Sequence of chain 1.C:
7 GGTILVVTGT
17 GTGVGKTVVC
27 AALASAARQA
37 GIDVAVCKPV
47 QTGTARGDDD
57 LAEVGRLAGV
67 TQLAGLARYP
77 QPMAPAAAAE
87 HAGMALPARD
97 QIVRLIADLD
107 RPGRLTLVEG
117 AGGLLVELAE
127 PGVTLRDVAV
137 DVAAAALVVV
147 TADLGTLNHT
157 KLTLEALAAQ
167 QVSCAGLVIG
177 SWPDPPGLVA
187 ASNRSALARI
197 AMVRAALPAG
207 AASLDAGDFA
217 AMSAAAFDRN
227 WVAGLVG

Sequence of chain 1.D:
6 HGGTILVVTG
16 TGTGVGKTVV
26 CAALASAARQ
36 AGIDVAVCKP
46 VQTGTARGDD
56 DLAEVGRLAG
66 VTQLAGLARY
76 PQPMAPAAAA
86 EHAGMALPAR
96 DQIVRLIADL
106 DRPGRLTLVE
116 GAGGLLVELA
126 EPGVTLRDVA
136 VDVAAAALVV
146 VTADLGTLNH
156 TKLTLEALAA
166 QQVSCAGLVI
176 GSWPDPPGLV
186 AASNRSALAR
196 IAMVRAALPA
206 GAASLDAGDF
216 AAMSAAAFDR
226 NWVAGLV

Binding-site contacts:
Ligand atom C01 contacts residue PRO81 of chain 1.D at 3.5 Å (hydrophobic).
Ligand atom C01 contacts residue VAL122 of chain 1.D at 3.3 Å (hydrophobic).
Ligand atom C12 contacts residue KUD1 of chain 1.Q at 0.3 Å.
Ligand atom C10 contacts residue KUD1 of chain 1.Q at 1.0 Å.
Ligand atom C06 contacts residue ALA117 of chain 1.D at 3.3 Å (hydrophobic).
Ligand atom C04 contacts residue LEU150 of chain 1.C at 3.4 Å (hydrophobic).
Ligand atom C02 contacts residue SO41 of chain 1.P at 3.0 Å.
Ligand atom C06 contacts residue KUD1 of chain 1.Q at 0.1 Å.
Ligand atom O15 contacts residue SO41 of chain 1.T at 3.1 Å (h-bond).
Ligand atom C12 contacts residue MET79 of chain 1.D at 3.4 Å (hydrophobic).
Ligand atom O15 contacts residue GLY118 of chain 1.D at 3.6 Å (h-bond).
Ligand atom O17 contacts residue GLY118 of chain 1.D at 3.0 Å (h-bond).
Ligand atom C05 contacts residue KUD1 of chain 1.Q at 0.2 Å.
Ligand atom O17 contacts residue ALA117 of chain 1.D at 3.5 Å.
Ligand atom O16 contacts residue KUD1 of chain 1.Q at 0.5 Å (h-bond).
Ligand atom C07 contacts residue THR18 of chain 1.D at 3.3 Å.
Ligand atom O15 contacts residue LYS22 of chain 1.D at 2.8 Å (salt-bridge).
Ligand atom O16 contacts residue GLY118 of chain 1.D at 3.5 Å.
Ligand atom C02 contacts residue KUD1 of chain 1.Q at 0.1 Å.
Ligand atom C12 contacts residue THR48 of chain 1.D at 3.2 Å.
Ligand atom C01 contacts residue ALA80 of chain 1.D at 3.4 Å (hydrophobic).
Ligand atom C07 contacts residue KUD1 of chain 1.Q at 0.2 Å.
Ligand atom C06 contacts residue PRO81 of chain 1.D at 3.6 Å (hydrophobic).
Ligand atom C13 contacts residue THR48 of chain 1.D at 3.4 Å.
Ligand atom C02 contacts residue ALA80 of chain 1.D at 3.3 Å (hydrophobic).
Ligand atom C14 contacts residue KUD1 of chain 1.Q at 0.2 Å.
Ligand atom C03 contacts residue LEU150 of chain 1.C at 3.5 Å (hydrophobic).
Ligand atom C03 contacts residue KUD1 of chain 1.Q at 0.2 Å.
Ligand atom O15 contacts residue THR18 of chain 1.D at 3.3 Å (h-bond).
Ligand atom O17 contacts residue KUD1 of chain 1.Q at 0.2 Å (h-bond).
Ligand atom C13 contacts residue KUD1 of chain 1.Q at 0.3 Å.
Ligand atom C11 contacts residue THR18 of chain 1.D at 3.6 Å.
Ligand atom C09 contacts residue KUD1 of chain 1.Q at 0.1 Å.
Ligand atom C03 contacts residue SO41 of chain 1.P at 3.1 Å.
Ligand atom C08 contacts residue KUD1 of chain 1.Q at 0.4 Å.
Ligand atom C04 contacts residue KUD1 of chain 1.Q at 0.2 Å.
Ligand atom O16 contacts residue THR18 of chain 1.D at 2.3 Å (h-bond).
Ligand atom O15 contacts residue KUD1 of chain 1.Q at 0.2 Å (h-bond).
Ligand atom C01 contacts residue KUD1 of chain 1.Q at 0.1 Å.
Ligand atom C11 contacts residue KUD1 of chain 1.Q at 0.6 Å.

This protein binds this small molecule.
Small molecule (SMILES): O=C(O)C[C@H]1CCC[C@@H]1C(=O)c1ccccc1